Sequence of chain 1.G:
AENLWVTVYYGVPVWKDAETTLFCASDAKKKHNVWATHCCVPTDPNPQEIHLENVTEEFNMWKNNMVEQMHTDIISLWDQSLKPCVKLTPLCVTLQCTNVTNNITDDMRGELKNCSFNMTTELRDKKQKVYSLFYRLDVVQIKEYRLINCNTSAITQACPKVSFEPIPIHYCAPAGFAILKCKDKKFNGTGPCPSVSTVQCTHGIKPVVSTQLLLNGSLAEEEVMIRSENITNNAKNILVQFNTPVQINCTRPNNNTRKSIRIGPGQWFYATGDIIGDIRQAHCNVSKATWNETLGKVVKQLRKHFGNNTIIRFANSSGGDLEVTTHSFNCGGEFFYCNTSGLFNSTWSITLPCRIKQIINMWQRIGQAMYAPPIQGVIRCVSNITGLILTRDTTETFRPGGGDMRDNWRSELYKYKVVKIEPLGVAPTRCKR

Sequence of chain 1.F:
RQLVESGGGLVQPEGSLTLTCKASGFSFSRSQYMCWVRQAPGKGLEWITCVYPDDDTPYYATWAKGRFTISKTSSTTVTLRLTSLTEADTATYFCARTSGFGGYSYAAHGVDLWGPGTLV

Binding-site contacts:
Ligand atom C8 contacts residue CYS101 of chain 1.G at 4.2 Å (hydrophobic).
Ligand atom N2 contacts residue LYS117 of chain 1.G at 4.5 Å.
Ligand atom O5 contacts residue ASN103 of chain 1.G at 2.4 Å (h-bond).
Ligand atom C8 contacts residue ASN103 of chain 1.G at 4.2 Å.
Ligand atom C7 contacts residue ASN103 of chain 1.G at 3.2 Å.
Ligand atom N2 contacts residue ASN103 of chain 1.G at 2.8 Å (h-bond).
Ligand atom O5 contacts residue ASP55 of chain 1.F at 4.3 Å.
Ligand atom O7 contacts residue ASN103 of chain 1.G at 3.5 Å (h-bond).
Ligand atom C4 contacts residue ASP54 of chain 1.F at 4.3 Å.
Ligand atom C2 contacts residue ASN103 of chain 1.G at 2.3 Å.
Ligand atom C1 contacts residue ASP54 of chain 1.F at 4.2 Å.
Ligand atom C1 contacts residue ASN103 of chain 1.G at 1.4 Å.
Ligand atom C1 contacts residue LYS117 of chain 1.G at 4.1 Å.
Ligand atom C8 contacts residue ASP54 of chain 1.F at 3.8 Å.
Ligand atom C5 contacts residue ASN103 of chain 1.G at 3.6 Å.
Ligand atom C3 contacts residue ASP54 of chain 1.F at 4.4 Å.
Ligand atom C7 contacts residue ASP54 of chain 1.F at 4.0 Å.
Ligand atom C8 contacts residue THR102 of chain 1.G at 4.3 Å.
Ligand atom C4 contacts residue ASN103 of chain 1.G at 4.1 Å.
Ligand atom O4 contacts residue ASP54 of chain 1.F at 4.5 Å.
Ligand atom C3 contacts residue ASN103 of chain 1.G at 3.6 Å.
Ligand atom O6 contacts residue GLY114 of chain 1.G at 4.2 Å.
Ligand atom N2 contacts residue ASP54 of chain 1.F at 3.2 Å (salt-bridge).
Ligand atom C6 contacts residue ASP54 of chain 1.F at 3.9 Å.
Ligand atom C2 contacts residue ASP54 of chain 1.F at 4.1 Å.

This protein binds this small molecule.
Small molecule (SMILES): CC(=O)N[C@H]1[C@H](O[C@H]2[C@H](O)[C@@H](NC(C)=O)CO[C@@H]2CO)O[C@H](CO)[C@@H](O)[C@@H]1O